Binding-site contacts:
Ligand atom CAE contacts residue TYR15 of chain 1.A at 4.1 Å (hydrophobic).
Ligand atom CAE contacts residue TYR27 of chain 1.A at 4.3 Å (hydrophobic).
Ligand atom OAA contacts residue TYR15 of chain 1.A at 3.1 Å.
Ligand atom CAD contacts residue ILE28 of chain 1.A at 4.0 Å (hydrophobic).
Ligand atom OAA contacts residue SER26 of chain 1.A at 3.8 Å.
Ligand atom CAD contacts residue TYR232 of chain 1.A at 3.3 Å (hydrophobic).
Ligand atom OAG contacts residue ASN71 of chain 1.A at 3.1 Å (h-bond).
Ligand atom CAF contacts residue TYR15 of chain 1.A at 3.9 Å (hydrophobic).
Ligand atom OAG contacts residue SER26 of chain 1.A at 4.3 Å.
Ligand atom CAD contacts residue TYR15 of chain 1.A at 3.8 Å (hydrophobic).
Ligand atom OAA contacts residue TYR27 of chain 1.A at 3.8 Å.
Ligand atom OAB contacts residue TYR232 of chain 1.A at 2.9 Å (h-bond).
Ligand atom CAC contacts residue TYR27 of chain 1.A at 3.8 Å (hydrophobic).
Ligand atom OAB contacts residue ILE28 of chain 1.A at 3.4 Å.
Ligand atom CAF contacts residue ASN71 of chain 1.A at 3.4 Å.
Ligand atom OAG contacts residue TYR15 of chain 1.A at 4.5 Å.
Ligand atom CAE contacts residue SER26 of chain 1.A at 3.9 Å.
Ligand atom CAF contacts residue GLN236 of chain 1.A at 3.4 Å.
Ligand atom OAG contacts residue GLN236 of chain 1.A at 3.4 Å (h-bond).
Ligand atom CAD contacts residue ASN71 of chain 1.A at 4.0 Å.
Ligand atom OAA contacts residue GLU16 of chain 1.A at 2.6 Å (salt-bridge).
Ligand atom CAC contacts residue SER26 of chain 1.A at 3.7 Å.
Ligand atom OAB contacts residue PHE51 of chain 1.A at 4.1 Å.
Ligand atom CAD contacts residue GLN236 of chain 1.A at 3.8 Å.
Ligand atom CAC contacts residue GLU16 of chain 1.A at 3.7 Å.
Ligand atom CAF contacts residue TYR232 of chain 1.A at 4.0 Å (hydrophobic).
Ligand atom CAC contacts residue TYR15 of chain 1.A at 3.7 Å (hydrophobic).
Ligand atom OAA contacts residue THR17 of chain 1.A at 3.9 Å.
Ligand atom CAE contacts residue ASN71 of chain 1.A at 3.8 Å.
Ligand atom OAB contacts residue TYR15 of chain 1.A at 3.7 Å.

The protein below binds the small molecule below.
Small molecule (SMILES): OC#COC#CO

Sequence of chain 1.A:
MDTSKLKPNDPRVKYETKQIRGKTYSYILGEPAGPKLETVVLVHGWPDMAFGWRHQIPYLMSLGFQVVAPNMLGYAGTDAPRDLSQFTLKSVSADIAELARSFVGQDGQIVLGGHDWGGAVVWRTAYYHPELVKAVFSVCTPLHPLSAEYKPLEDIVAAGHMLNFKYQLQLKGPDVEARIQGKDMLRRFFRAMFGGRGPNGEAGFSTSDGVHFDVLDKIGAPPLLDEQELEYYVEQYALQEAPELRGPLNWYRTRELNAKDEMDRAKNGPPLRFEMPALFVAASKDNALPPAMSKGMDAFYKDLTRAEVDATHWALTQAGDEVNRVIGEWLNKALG